Sequence of chain 1.B:
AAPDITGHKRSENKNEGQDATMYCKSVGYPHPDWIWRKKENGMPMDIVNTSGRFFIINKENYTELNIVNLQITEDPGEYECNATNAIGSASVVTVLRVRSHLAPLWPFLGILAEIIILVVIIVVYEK

This protein binds this small molecule.
Small molecule (SMILES): CC(=O)N[C@@H]1[C@@H](O)[C@H](O)[C@@H](CO)O[C@H]1O

Binding-site contacts:
Ligand atom N2 contacts residue PHE173 of chain 1.B at 2.7 Å (h-bond).
Ligand atom C4 contacts residue ASN168 of chain 1.B at 4.2 Å.
Ligand atom C7 contacts residue ASN168 of chain 1.B at 3.2 Å.
Ligand atom C1 contacts residue ASN168 of chain 1.B at 1.4 Å.
Ligand atom C7 contacts residue PHE173 of chain 1.B at 3.7 Å (hydrophobic).
Ligand atom O3 contacts residue PHE174 of chain 1.B at 3.8 Å.
Ligand atom C5 contacts residue ASN168 of chain 1.B at 3.7 Å.
Ligand atom C5 contacts residue PHE174 of chain 1.B at 4.3 Å (hydrophobic).
Ligand atom C2 contacts residue ASN168 of chain 1.B at 2.4 Å.
Ligand atom C8 contacts residue ASN168 of chain 1.B at 4.3 Å.
Ligand atom C4 contacts residue PHE174 of chain 1.B at 4.0 Å (hydrophobic).
Ligand atom C2 contacts residue PHE173 of chain 1.B at 3.4 Å (hydrophobic).
Ligand atom N2 contacts residue ASN168 of chain 1.B at 2.9 Å (h-bond).
Ligand atom O5 contacts residue ASN168 of chain 1.B at 2.4 Å (h-bond).
Ligand atom O4 contacts residue PHE174 of chain 1.B at 3.3 Å.
Ligand atom C1 contacts residue PHE173 of chain 1.B at 3.6 Å (hydrophobic).
Ligand atom C3 contacts residue ASN168 of chain 1.B at 3.8 Å.
Ligand atom O7 contacts residue ASN168 of chain 1.B at 3.1 Å (h-bond).
Ligand atom C3 contacts residue PHE173 of chain 1.B at 3.4 Å (hydrophobic).
Ligand atom C3 contacts residue PHE174 of chain 1.B at 3.7 Å (hydrophobic).
Ligand atom O3 contacts residue PHE173 of chain 1.B at 4.1 Å.
Ligand atom C8 contacts residue PHE173 of chain 1.B at 3.9 Å (hydrophobic).
Ligand atom N2 contacts residue PHE174 of chain 1.B at 4.4 Å.
Ligand atom C8 contacts residue ILE175 of chain 1.B at 3.7 Å (hydrophobic).